Binding-site contacts:
Ligand atom C5 contacts residue ASN717 of chain 1.C at 3.7 Å.
Ligand atom C4 contacts residue ASN717 of chain 1.C at 4.2 Å.
Ligand atom N2 contacts residue ASN717 of chain 1.C at 2.9 Å (h-bond).
Ligand atom C3 contacts residue ASN717 of chain 1.C at 3.8 Å.
Ligand atom C1 contacts residue ASN717 of chain 1.C at 1.4 Å.
Ligand atom C7 contacts residue ASN717 of chain 1.C at 3.9 Å.
Ligand atom O7 contacts residue ASN717 of chain 1.C at 4.5 Å.
Ligand atom C2 contacts residue ASN717 of chain 1.C at 2.4 Å.
Ligand atom O5 contacts residue ASN717 of chain 1.C at 2.4 Å (h-bond).

The protein below binds the small molecule below.
Small molecule (SMILES): CC(=O)N[C@@H]1[C@@H](O)[C@H](O)[C@@H](CO)O[C@H]1O

Sequence of chain 1.C:
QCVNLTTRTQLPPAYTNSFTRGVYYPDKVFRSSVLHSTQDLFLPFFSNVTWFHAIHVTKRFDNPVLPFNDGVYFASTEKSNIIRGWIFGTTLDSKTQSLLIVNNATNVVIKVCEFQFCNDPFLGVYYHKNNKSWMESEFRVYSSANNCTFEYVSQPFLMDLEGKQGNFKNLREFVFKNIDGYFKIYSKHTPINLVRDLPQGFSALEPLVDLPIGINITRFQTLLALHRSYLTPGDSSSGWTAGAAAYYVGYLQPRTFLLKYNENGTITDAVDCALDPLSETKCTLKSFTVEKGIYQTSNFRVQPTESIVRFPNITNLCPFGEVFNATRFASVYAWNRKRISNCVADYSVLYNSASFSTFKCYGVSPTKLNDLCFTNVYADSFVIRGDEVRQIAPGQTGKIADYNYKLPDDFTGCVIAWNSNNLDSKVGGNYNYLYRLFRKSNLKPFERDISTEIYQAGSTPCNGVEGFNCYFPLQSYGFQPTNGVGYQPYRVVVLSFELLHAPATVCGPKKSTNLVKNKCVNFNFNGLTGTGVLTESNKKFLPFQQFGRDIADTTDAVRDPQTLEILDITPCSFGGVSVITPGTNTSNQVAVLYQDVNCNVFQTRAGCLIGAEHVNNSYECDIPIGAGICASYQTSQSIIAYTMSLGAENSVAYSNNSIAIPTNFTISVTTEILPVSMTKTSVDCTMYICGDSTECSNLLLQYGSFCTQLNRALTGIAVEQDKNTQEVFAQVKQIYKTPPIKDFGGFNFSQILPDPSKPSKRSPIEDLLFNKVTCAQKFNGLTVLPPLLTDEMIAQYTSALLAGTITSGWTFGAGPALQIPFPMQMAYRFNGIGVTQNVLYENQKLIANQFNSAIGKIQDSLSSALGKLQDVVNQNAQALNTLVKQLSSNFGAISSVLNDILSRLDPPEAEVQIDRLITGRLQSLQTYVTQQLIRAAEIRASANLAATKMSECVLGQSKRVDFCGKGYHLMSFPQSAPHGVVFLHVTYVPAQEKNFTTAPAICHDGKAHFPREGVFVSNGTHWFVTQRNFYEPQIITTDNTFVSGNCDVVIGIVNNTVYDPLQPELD